This protein binds this small molecule.
Small molecule (SMILES): CC(=O)N[C@H]1[C@H](O[C@H]2[C@H](O)[C@@H](NC(C)=O)CO[C@@H]2CO)O[C@H](CO)[C@@H](O)[C@@H]1O

Sequence of chain 1.E:
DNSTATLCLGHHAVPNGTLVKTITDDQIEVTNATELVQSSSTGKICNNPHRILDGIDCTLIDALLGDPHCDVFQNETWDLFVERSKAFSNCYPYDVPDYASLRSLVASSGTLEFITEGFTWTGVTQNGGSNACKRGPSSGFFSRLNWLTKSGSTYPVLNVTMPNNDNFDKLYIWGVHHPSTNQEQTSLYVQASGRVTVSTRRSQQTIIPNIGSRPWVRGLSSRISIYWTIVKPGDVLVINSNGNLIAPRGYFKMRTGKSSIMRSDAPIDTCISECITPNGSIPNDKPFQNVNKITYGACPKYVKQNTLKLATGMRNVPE

Binding-site contacts:
Ligand atom C1 contacts residue SER219 of chain 1.C at 4.0 Å.
Ligand atom O5 contacts residue TRP222 of chain 1.C at 4.0 Å.
Ligand atom C7 contacts residue PRO221 of chain 1.C at 4.0 Å (hydrophobic).
Ligand atom C7 contacts residue ASN165 of chain 1.E at 3.4 Å.
Ligand atom O4 contacts residue TRP222 of chain 1.C at 3.8 Å.
Ligand atom C1 contacts residue ASN165 of chain 1.E at 1.4 Å.
Ligand atom O6 contacts residue TRP222 of chain 1.C at 4.1 Å.
Ligand atom O7 contacts residue ASN165 of chain 1.E at 3.3 Å (h-bond).
Ligand atom O3 contacts residue TRP222 of chain 1.C at 3.9 Å.
Ligand atom C2 contacts residue TRP222 of chain 1.C at 3.8 Å (hydrophobic).
Ligand atom C8 contacts residue TRP222 of chain 1.C at 4.3 Å (hydrophobic).
Ligand atom C8 contacts residue SER219 of chain 1.C at 3.2 Å.
Ligand atom C3 contacts residue TRP222 of chain 1.C at 4.4 Å (hydrophobic).
Ligand atom N2 contacts residue SER219 of chain 1.C at 2.9 Å (h-bond).
Ligand atom C2 contacts residue SER219 of chain 1.C at 3.9 Å.
Ligand atom O5 contacts residue ASN165 of chain 1.E at 2.3 Å (h-bond).
Ligand atom C6 contacts residue THR167 of chain 1.E at 3.5 Å.
Ligand atom O6 contacts residue THR167 of chain 1.E at 3.4 Å (h-bond).
Ligand atom C8 contacts residue THR187 of chain 1.C at 4.2 Å.
Ligand atom C3 contacts residue ASN165 of chain 1.E at 3.9 Å.
Ligand atom O7 contacts residue ARG220 of chain 1.C at 3.6 Å (salt-bridge).
Ligand atom N2 contacts residue ASN165 of chain 1.E at 3.1 Å (h-bond).
Ligand atom C3 contacts residue SER219 of chain 1.C at 4.4 Å.
Ligand atom C4 contacts residue TRP222 of chain 1.C at 4.2 Å (hydrophobic).
Ligand atom C8 contacts residue VAL242 of chain 1.E at 4.2 Å (hydrophobic).
Ligand atom C5 contacts residue ASN165 of chain 1.E at 3.6 Å.
Ligand atom O7 contacts residue TRP222 of chain 1.C at 3.0 Å (h-bond).
Ligand atom C7 contacts residue TRP222 of chain 1.C at 3.8 Å (hydrophobic).
Ligand atom O7 contacts residue SER227 of chain 1.C at 4.3 Å.
Ligand atom N2 contacts residue TRP222 of chain 1.C at 4.5 Å.
Ligand atom C4 contacts residue ASN165 of chain 1.E at 4.3 Å.
Ligand atom C2 contacts residue ASN165 of chain 1.E at 2.5 Å.
Ligand atom C7 contacts residue SER219 of chain 1.C at 3.4 Å.
Ligand atom C8 contacts residue THR167 of chain 1.E at 3.7 Å.
Ligand atom C1 contacts residue TRP222 of chain 1.C at 4.2 Å (hydrophobic).
Ligand atom C8 contacts residue PRO221 of chain 1.C at 3.8 Å (hydrophobic).
Ligand atom O7 contacts residue PRO221 of chain 1.C at 3.3 Å.

Sequence of chain 1.C:
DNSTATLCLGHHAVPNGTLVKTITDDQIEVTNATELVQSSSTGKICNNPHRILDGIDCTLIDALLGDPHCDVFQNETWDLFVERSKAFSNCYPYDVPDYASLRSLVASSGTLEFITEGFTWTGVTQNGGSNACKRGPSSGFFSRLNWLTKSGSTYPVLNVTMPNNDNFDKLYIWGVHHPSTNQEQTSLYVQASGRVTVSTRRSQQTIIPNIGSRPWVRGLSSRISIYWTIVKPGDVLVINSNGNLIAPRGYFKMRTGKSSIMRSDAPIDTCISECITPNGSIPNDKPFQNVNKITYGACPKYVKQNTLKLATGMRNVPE